Sequence of chain 1.B:
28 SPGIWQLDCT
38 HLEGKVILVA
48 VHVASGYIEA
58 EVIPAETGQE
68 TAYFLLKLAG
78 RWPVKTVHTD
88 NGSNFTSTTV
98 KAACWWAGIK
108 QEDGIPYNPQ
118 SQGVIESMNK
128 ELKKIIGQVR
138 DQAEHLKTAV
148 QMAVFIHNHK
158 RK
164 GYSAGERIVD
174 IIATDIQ

This protein binds this small molecule.
Small molecule (SMILES): O=C1C(=O)N(Cc2ccc3c(c2C(=O)O)OCCO3)c2ccc(Br)cc21

Binding-site contacts:
Ligand atom C9 contacts residue MET125 of chain 1.B at 3.2 Å (hydrophobic).
Ligand atom C23 contacts residue GLY53 of chain 1.B at 3.4 Å.
Ligand atom C22 contacts residue GLY53 of chain 1.B at 3.5 Å.
Ligand atom C20 contacts residue ARG170 of chain 1.B at 3.9 Å.
Ligand atom C16 contacts residue VAL50 of chain 1.B at 3.0 Å (hydrophobic).
Ligand atom C5 contacts residue MET125 of chain 1.B at 3.6 Å (hydrophobic).
Ligand atom C19 contacts residue ALA51 of chain 1.B at 3.3 Å (hydrophobic).
Ligand atom C9 contacts residue HIS154 of chain 1.B at 3.0 Å.
Ligand atom O1 contacts residue VAL121 of chain 1.B at 3.8 Å.
Ligand atom C9 contacts residue ILE55 of chain 1.B at 3.6 Å (hydrophobic).
Ligand atom BR8 contacts residue LEU129 of chain 1.B at 3.1 Å.
Ligand atom C6 contacts residue GLU128 of chain 1.B at 3.7 Å.
Ligand atom C11 contacts residue HIS154 of chain 1.B at 3.5 Å.
Ligand atom C10 contacts residue ILE55 of chain 1.B at 3.7 Å (hydrophobic).
Ligand atom C19 contacts residue SER52 of chain 1.B at 3.5 Å.
Ligand atom BR8 contacts residue HIS154 of chain 1.B at 3.5 Å.
Ligand atom C20 contacts residue SER52 of chain 1.B at 3.9 Å.
Ligand atom O26 contacts residue GLY53 of chain 1.B at 3.5 Å.
Ligand atom C19 contacts residue GLY53 of chain 1.B at 3.8 Å.
Ligand atom O18 contacts residue ALA51 of chain 1.B at 4.0 Å.
Ligand atom C6 contacts residue HIS154 of chain 1.B at 3.5 Å.
Ligand atom O21 contacts residue SER52 of chain 1.B at 3.8 Å.
Ligand atom O18 contacts residue VAL50 of chain 1.B at 3.1 Å (h-bond).
Ligand atom C19 contacts residue VAL50 of chain 1.B at 3.8 Å (hydrophobic).
Ligand atom C17 contacts residue GLY53 of chain 1.B at 3.9 Å.
Ligand atom C24 contacts residue GLY53 of chain 1.B at 3.8 Å.
Ligand atom C10 contacts residue GLY53 of chain 1.B at 3.8 Å.
Ligand atom C10 contacts residue MET125 of chain 1.B at 3.1 Å (hydrophobic).
Ligand atom C7 contacts residue MET125 of chain 1.B at 3.4 Å (hydrophobic).
Ligand atom O21 contacts residue ARG170 of chain 1.B at 3.8 Å.
Ligand atom C5 contacts residue HIS154 of chain 1.B at 3.6 Å.
Ligand atom C17 contacts residue VAL50 of chain 1.B at 3.4 Å (hydrophobic).
Ligand atom C6 contacts residue MET125 of chain 1.B at 3.6 Å (hydrophobic).
Ligand atom O26 contacts residue HIS154 of chain 1.B at 3.2 Å.
Ligand atom C11 contacts residue MET125 of chain 1.B at 3.4 Å (hydrophobic).
Ligand atom C10 contacts residue HIS154 of chain 1.B at 3.2 Å.
Ligand atom O25 contacts residue LYS159 of chain 1.B at 3.9 Å.
Ligand atom C3 contacts residue MET125 of chain 1.B at 3.9 Å (hydrophobic).
Ligand atom C14 contacts residue GLY53 of chain 1.B at 3.8 Å.
Ligand atom C7 contacts residue HIS154 of chain 1.B at 3.0 Å.